This small molecule binds to this protein.
Small molecule (SMILES): CC(=O)N[C@@H]1[C@@H](O)[C@H](O)[C@@H](CO)O[C@H]1O

Sequence of chain 1.A:
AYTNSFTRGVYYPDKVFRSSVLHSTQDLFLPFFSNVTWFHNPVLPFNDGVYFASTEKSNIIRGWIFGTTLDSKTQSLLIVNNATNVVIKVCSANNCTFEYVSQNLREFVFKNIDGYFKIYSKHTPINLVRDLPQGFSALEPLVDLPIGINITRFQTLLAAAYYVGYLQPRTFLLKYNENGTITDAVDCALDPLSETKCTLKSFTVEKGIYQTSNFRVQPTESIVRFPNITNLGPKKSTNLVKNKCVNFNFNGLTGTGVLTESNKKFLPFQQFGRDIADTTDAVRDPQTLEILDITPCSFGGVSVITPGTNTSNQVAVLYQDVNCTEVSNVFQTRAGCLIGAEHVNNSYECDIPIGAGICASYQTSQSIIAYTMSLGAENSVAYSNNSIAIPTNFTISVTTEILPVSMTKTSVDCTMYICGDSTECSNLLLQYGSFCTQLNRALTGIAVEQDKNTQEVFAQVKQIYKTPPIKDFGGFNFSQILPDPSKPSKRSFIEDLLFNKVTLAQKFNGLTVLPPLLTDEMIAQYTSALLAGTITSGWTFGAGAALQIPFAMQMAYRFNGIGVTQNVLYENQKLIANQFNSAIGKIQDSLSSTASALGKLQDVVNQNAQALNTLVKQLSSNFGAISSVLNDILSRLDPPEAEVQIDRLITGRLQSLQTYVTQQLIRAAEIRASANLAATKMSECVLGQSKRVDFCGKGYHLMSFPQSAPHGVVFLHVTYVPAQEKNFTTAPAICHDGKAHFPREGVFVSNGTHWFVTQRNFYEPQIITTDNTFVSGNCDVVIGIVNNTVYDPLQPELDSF

Binding-site contacts:
Ligand atom O7 contacts residue ASN616 of chain 1.A at 2.9 Å (h-bond).
Ligand atom C5 contacts residue THR618 of chain 1.A at 3.8 Å.
Ligand atom C1 contacts residue THR618 of chain 1.A at 4.0 Å.
Ligand atom C7 contacts residue ASN616 of chain 1.A at 3.1 Å.
Ligand atom C6 contacts residue THR618 of chain 1.A at 4.1 Å.
Ligand atom C1 contacts residue ASN616 of chain 1.A at 1.4 Å.
Ligand atom C5 contacts residue ASN616 of chain 1.A at 3.7 Å.
Ligand atom N2 contacts residue ASN616 of chain 1.A at 2.9 Å (h-bond).
Ligand atom C8 contacts residue GLN644 of chain 1.A at 4.2 Å.
Ligand atom C2 contacts residue ASN616 of chain 1.A at 2.5 Å.
Ligand atom C4 contacts residue ASN616 of chain 1.A at 4.2 Å.
Ligand atom O5 contacts residue THR618 of chain 1.A at 3.7 Å.
Ligand atom C8 contacts residue ASN616 of chain 1.A at 4.1 Å.
Ligand atom C3 contacts residue ASN616 of chain 1.A at 3.8 Å.
Ligand atom O5 contacts residue ASN616 of chain 1.A at 2.4 Å (h-bond).